Sequence of chain 29.C:
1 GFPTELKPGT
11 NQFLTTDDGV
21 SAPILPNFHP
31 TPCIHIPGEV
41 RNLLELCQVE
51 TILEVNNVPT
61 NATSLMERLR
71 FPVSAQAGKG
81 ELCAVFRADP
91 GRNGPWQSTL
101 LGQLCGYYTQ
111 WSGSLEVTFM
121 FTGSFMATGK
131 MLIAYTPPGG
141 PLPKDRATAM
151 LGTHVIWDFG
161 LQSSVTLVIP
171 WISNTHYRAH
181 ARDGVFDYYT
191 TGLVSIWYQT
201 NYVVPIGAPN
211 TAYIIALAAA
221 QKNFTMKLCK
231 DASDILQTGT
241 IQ

The protein below binds the small molecule below.
Small molecule (SMILES): Cc1cccc(-c2ccc(OCCCCCN3CCN(c4ccncc4)C3=O)cc2)c1

Binding-site contacts:
Ligand atom CAI contacts residue TRP203 of chain 29.A at 3.6 Å (hydrophobic).
Ligand atom CAU contacts residue TRP203 of chain 29.A at 3.7 Å (hydrophobic).
Ligand atom OAW contacts residue MET195 of chain 29.A at 3.5 Å.
Ligand atom CBC contacts residue ASN228 of chain 29.A at 3.9 Å.
Ligand atom CAI contacts residue ASP112 of chain 29.A at 3.5 Å.
Ligand atom OAB contacts residue ILE113 of chain 29.A at 3.2 Å (h-bond).
Ligand atom CAH contacts residue TRP203 of chain 29.A at 3.5 Å (hydrophobic).
Ligand atom CAA contacts residue PRO177 of chain 29.A at 3.8 Å (hydrophobic).
Ligand atom CAA contacts residue ILE24 of chain 29.C at 3.8 Å (hydrophobic).
Ligand atom OAB contacts residue ASP112 of chain 29.A at 3.5 Å.
Ligand atom CAI contacts residue THR114 of chain 29.A at 3.8 Å.
Ligand atom CBC contacts residue TRP203 of chain 29.A at 3.2 Å (hydrophobic).
Ligand atom CAC contacts residue PHE233 of chain 29.A at 3.1 Å (hydrophobic).
Ligand atom CAD contacts residue ASN228 of chain 29.A at 3.5 Å.
Ligand atom CAH contacts residue ASN228 of chain 29.A at 3.2 Å.
Ligand atom CAM contacts residue VAL192 of chain 29.A at 3.3 Å (hydrophobic).
Ligand atom CAT contacts residue TYR201 of chain 29.A at 3.5 Å (hydrophobic).
Ligand atom CAL contacts residue ILE111 of chain 29.A at 3.6 Å (hydrophobic).
Ligand atom CAH contacts residue GLN202 of chain 29.A at 3.7 Å.
Ligand atom CAC contacts residue PHE137 of chain 29.A at 3.8 Å (hydrophobic).
Ligand atom NBE contacts residue ASN228 of chain 29.A at 3.9 Å.
Ligand atom CAK contacts residue VAL192 of chain 29.A at 3.1 Å (hydrophobic).
Ligand atom CAR contacts residue PHE135 of chain 29.A at 3.4 Å (hydrophobic).
Ligand atom OAW contacts residue ILE111 of chain 29.A at 3.6 Å.
Ligand atom CAD contacts residue GLN202 of chain 29.A at 3.5 Å.
Ligand atom CAY contacts residue PHE155 of chain 29.A at 3.8 Å (hydrophobic).
Ligand atom CAP contacts residue ILE111 of chain 29.A at 3.8 Å (hydrophobic).
Ligand atom CAG contacts residue PHE137 of chain 29.A at 3.7 Å (hydrophobic).
Ligand atom CAG contacts residue PHE233 of chain 29.A at 3.2 Å (hydrophobic).
Ligand atom CAE contacts residue THR114 of chain 29.A at 3.5 Å.
Ligand atom CAK contacts residue MET195 of chain 29.A at 3.6 Å (hydrophobic).
Ligand atom CAE contacts residue ASP112 of chain 29.A at 3.7 Å.
Ligand atom CAX contacts residue TRP203 of chain 29.A at 3.6 Å (hydrophobic).
Ligand atom CAU contacts residue ASN228 of chain 29.A at 3.6 Å.
Ligand atom CAJ contacts residue ILE111 of chain 29.A at 3.3 Å (hydrophobic).
Ligand atom CAM contacts residue ILE24 of chain 29.C at 3.7 Å (hydrophobic).
Ligand atom CAZ contacts residue MET195 of chain 29.A at 3.9 Å (hydrophobic).
Ligand atom CAN contacts residue PHE155 of chain 29.A at 3.6 Å (hydrophobic).
Ligand atom NBE contacts residue TRP203 of chain 29.A at 3.2 Å.
Ligand atom CAU contacts residue TYR201 of chain 29.A at 3.8 Å (hydrophobic).

Sequence of chain 29.A:
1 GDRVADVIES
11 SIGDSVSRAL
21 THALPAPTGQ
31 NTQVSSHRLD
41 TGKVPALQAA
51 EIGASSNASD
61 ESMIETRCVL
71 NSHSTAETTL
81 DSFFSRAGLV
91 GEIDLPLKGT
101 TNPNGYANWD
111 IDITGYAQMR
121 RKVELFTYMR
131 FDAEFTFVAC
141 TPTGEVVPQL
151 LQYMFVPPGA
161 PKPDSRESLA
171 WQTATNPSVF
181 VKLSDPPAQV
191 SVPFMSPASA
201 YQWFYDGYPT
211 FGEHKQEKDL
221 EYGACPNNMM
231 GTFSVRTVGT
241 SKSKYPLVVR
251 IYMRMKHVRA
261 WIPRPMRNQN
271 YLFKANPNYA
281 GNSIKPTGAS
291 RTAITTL

Sequence of chain 30.C:
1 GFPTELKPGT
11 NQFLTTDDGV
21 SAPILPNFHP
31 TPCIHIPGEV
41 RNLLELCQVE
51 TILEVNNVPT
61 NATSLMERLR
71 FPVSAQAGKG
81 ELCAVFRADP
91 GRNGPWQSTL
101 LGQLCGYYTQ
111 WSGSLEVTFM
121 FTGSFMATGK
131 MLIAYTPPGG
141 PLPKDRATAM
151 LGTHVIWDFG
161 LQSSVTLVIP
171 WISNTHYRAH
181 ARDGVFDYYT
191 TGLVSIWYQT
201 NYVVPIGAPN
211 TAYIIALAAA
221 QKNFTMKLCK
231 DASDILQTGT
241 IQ